Binding-site contacts:
Ligand atom O2 contacts residue PHE99 of chain 1.N at 4.1 Å.
Ligand atom C5 contacts residue ASN274 of chain 1.C at 3.8 Å.
Ligand atom C6 contacts residue PRO102 of chain 1.M at 3.8 Å (hydrophobic).
Ligand atom C8 contacts residue ILE311 of chain 1.C at 3.6 Å (hydrophobic).
Ligand atom O2 contacts residue PRO102 of chain 1.M at 4.3 Å.
Ligand atom O7 contacts residue ASN274 of chain 1.C at 3.4 Å (h-bond).
Ligand atom O2 contacts residue TYR33 of chain 1.M at 4.0 Å.
Ligand atom O5 contacts residue ASP31 of chain 1.M at 4.2 Å.
Ligand atom O7 contacts residue ASN30 of chain 1.M at 4.2 Å.
Ligand atom O3 contacts residue PHE99 of chain 1.N at 3.4 Å.
Ligand atom C6 contacts residue HIS31 of chain 1.N at 3.7 Å.
Ligand atom C6 contacts residue ASN30 of chain 1.M at 3.4 Å.
Ligand atom C8 contacts residue SER312 of chain 1.C at 3.4 Å.
Ligand atom C1 contacts residue VAL272 of chain 1.C at 4.3 Å (hydrophobic).
Ligand atom O3 contacts residue GLU50 of chain 1.M at 3.5 Å (salt-bridge).
Ligand atom C8 contacts residue TYR33 of chain 1.M at 3.3 Å (hydrophobic).
Ligand atom C2 contacts residue TYR33 of chain 1.M at 4.3 Å (hydrophobic).
Ligand atom C2 contacts residue ASN274 of chain 1.C at 2.5 Å.
Ligand atom C7 contacts residue HIS385 of chain 1.C at 3.9 Å.
Ligand atom O7 contacts residue HIS385 of chain 1.C at 3.7 Å.
Ligand atom O4 contacts residue TRP101 of chain 1.N at 3.7 Å.
Ligand atom C1 contacts residue ASN274 of chain 1.C at 1.5 Å.
Ligand atom O6 contacts residue ASN30 of chain 1.M at 2.9 Å (h-bond).
Ligand atom C7 contacts residue ASN274 of chain 1.C at 3.4 Å.
Ligand atom N2 contacts residue ASN274 of chain 1.C at 2.9 Å (h-bond).
Ligand atom O6 contacts residue HIS31 of chain 1.N at 3.1 Å (h-bond).
Ligand atom O3 contacts residue ASN58 of chain 1.M at 4.0 Å.
Ligand atom O4 contacts residue PHE99 of chain 1.N at 3.7 Å.
Ligand atom C7 contacts residue ASN30 of chain 1.M at 4.2 Å.
Ligand atom O5 contacts residue ASN274 of chain 1.C at 2.4 Å (h-bond).
Ligand atom C8 contacts residue HIS385 of chain 1.C at 3.4 Å.
Ligand atom C8 contacts residue ASN310 of chain 1.C at 3.6 Å.
Ligand atom C8 contacts residue ASN30 of chain 1.M at 3.3 Å.
Ligand atom C7 contacts residue ASN310 of chain 1.C at 4.2 Å.
Ligand atom O7 contacts residue ASN310 of chain 1.C at 4.1 Å.
Ligand atom C3 contacts residue ASN274 of chain 1.C at 3.9 Å.
Ligand atom C4 contacts residue PHE99 of chain 1.N at 3.6 Å (hydrophobic).
Ligand atom O2 contacts residue ASN30 of chain 1.M at 4.2 Å.
Ligand atom C3 contacts residue PHE99 of chain 1.N at 4.1 Å (hydrophobic).
Ligand atom O6 contacts residue ASN274 of chain 1.C at 4.2 Å.

A small-molecule ligand and the protein it binds are described below.
Small molecule (SMILES): CC(=O)N[C@H]1[C@H](O[C@H]2[C@H](O)[C@@H](NC(C)=O)CO[C@@H]2CO)O[C@H](CO)[C@@H](O[C@@H]2O[C@H](CO[C@H]3O[C@H](CO[C@H]4O[C@H](CO)[C@@H](O)[C@H](O)[C@@H]4O)[C@@H](O)[C@H](O[C@H]4O[C@H](CO)[C@@H](O)[C@H](O)[C@@H]4O)[C@@H]3O)[C@@H](O)[C@H](O[C@H]3O[C@H](CO)[C@@H](O)[C@H](O)[C@@H]3O)[C@@H]2O)[C@@H]1O

Sequence of chain 1.N:
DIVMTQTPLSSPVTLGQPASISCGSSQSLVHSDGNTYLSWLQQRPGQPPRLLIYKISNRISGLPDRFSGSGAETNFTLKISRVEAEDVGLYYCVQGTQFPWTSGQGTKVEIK

Sequence of chain 1.C:
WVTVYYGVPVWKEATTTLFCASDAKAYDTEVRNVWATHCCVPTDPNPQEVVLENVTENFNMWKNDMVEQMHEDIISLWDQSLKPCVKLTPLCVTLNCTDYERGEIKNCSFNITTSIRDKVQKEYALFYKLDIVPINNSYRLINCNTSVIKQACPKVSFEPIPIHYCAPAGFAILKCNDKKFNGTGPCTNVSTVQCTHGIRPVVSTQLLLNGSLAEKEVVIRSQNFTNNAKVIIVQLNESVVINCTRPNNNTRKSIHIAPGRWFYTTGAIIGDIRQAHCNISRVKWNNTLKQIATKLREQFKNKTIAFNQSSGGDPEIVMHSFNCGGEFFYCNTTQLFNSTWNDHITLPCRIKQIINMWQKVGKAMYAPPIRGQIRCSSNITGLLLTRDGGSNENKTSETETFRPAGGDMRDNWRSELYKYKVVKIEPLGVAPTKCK

Sequence of chain 1.M:
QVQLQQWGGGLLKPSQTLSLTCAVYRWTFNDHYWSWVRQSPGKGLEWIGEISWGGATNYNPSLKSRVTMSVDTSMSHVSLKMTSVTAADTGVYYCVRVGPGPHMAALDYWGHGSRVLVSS